Binding-site contacts:
Ligand atom C8 contacts residue ASN1103 of chain 1.B at 4.5 Å.
Ligand atom C1 contacts residue ASN1103 of chain 1.B at 1.4 Å.
Ligand atom C5 contacts residue ASN1103 of chain 1.B at 3.7 Å.
Ligand atom C4 contacts residue ASN1103 of chain 1.B at 4.2 Å.
Ligand atom O7 contacts residue ASN1103 of chain 1.B at 3.5 Å (h-bond).
Ligand atom C3 contacts residue ASN1103 of chain 1.B at 3.8 Å.
Ligand atom C2 contacts residue ASN1103 of chain 1.B at 2.5 Å.
Ligand atom O5 contacts residue ASN1103 of chain 1.B at 2.4 Å (h-bond).
Ligand atom N2 contacts residue ASN1103 of chain 1.B at 2.9 Å (h-bond).
Ligand atom C7 contacts residue ASN1103 of chain 1.B at 3.4 Å.

Sequence of chain 1.B:
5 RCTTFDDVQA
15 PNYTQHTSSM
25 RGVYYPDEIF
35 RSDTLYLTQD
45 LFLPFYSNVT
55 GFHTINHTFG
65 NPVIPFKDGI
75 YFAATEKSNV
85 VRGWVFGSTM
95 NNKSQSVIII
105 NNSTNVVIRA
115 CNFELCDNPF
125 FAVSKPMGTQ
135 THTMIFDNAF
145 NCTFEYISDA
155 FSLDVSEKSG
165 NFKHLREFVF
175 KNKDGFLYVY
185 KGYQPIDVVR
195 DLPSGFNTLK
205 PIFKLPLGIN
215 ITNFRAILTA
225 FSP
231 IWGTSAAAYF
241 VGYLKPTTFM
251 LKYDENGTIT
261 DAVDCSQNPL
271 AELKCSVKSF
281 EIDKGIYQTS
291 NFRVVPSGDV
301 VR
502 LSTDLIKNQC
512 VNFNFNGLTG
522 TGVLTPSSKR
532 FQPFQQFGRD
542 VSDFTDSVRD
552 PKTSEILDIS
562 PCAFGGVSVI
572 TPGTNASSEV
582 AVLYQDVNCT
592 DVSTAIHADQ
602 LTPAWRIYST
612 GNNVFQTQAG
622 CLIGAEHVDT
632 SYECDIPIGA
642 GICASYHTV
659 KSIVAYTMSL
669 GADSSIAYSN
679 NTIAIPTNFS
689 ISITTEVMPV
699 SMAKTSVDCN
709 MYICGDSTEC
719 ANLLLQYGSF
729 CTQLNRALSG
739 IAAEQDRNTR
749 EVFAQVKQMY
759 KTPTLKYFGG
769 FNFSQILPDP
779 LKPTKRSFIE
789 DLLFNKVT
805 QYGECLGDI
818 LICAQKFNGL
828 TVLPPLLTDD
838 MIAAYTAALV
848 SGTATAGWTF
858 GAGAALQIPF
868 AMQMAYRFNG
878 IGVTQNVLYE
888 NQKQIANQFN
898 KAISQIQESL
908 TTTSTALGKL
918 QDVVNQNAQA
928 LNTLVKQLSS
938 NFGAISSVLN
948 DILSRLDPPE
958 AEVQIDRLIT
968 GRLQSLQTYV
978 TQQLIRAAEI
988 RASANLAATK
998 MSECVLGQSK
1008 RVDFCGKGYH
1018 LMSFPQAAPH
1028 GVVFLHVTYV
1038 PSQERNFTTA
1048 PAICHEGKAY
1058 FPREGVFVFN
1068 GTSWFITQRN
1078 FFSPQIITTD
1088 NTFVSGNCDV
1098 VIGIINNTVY

The small molecule below binds the protein below.
Small molecule (SMILES): CC(=O)N[C@@H]1[C@@H](O)[C@H](O)[C@@H](CO)O[C@H]1O